Binding-site contacts:
Ligand atom C4 contacts residue GLN56 of chain 1.F at 3.2 Å.
Ligand atom O9 contacts residue ILE58 of chain 1.F at 3.6 Å.
Ligand atom C4 contacts residue LYS91 of chain 1.F at 3.9 Å.
Ligand atom C4 contacts residue GLU51 of chain 1.F at 3.5 Å.
Ligand atom C11 contacts residue GLU11 of chain 1.F at 3.9 Å.
Ligand atom C3 contacts residue LYS91 of chain 1.F at 3.7 Å.
Ligand atom O4 contacts residue GLN56 of chain 1.F at 3.7 Å.
Ligand atom O6 contacts residue TRP88 of chain 1.F at 3.7 Å.
Ligand atom O8 contacts residue TYR12 of chain 1.F at 3.8 Å.
Ligand atom O6 contacts residue ILE58 of chain 1.F at 3.5 Å.
Ligand atom O6 contacts residue HIS57 of chain 1.F at 3.9 Å.
Ligand atom C4 contacts residue GLU11 of chain 1.F at 3.5 Å.
Ligand atom C3 contacts residue HIS13 of chain 1.F at 3.8 Å.
Ligand atom O4 contacts residue HIS13 of chain 1.F at 3.8 Å.
Ligand atom O2 contacts residue HIS13 of chain 1.F at 3.8 Å.
Ligand atom O2 contacts residue ASN14 of chain 1.F at 3.4 Å (h-bond).
Ligand atom C6 contacts residue TYR12 of chain 1.F at 3.8 Å (hydrophobic).
Ligand atom C5 contacts residue TRP88 of chain 1.F at 3.7 Å (hydrophobic).
Ligand atom C7 contacts residue GLY33 of chain 1.G at 3.9 Å.
Ligand atom C4 contacts residue TRP88 of chain 1.F at 3.7 Å (hydrophobic).
Ligand atom O3 contacts residue LYS91 of chain 1.F at 2.8 Å (salt-bridge).
Ligand atom C9 contacts residue GLY33 of chain 1.G at 3.5 Å.
Ligand atom C6 contacts residue TRP88 of chain 1.F at 3.7 Å (hydrophobic).
Ligand atom O4 contacts residue GLN56 of chain 1.F at 3.3 Å.
Ligand atom O4 contacts residue GLU51 of chain 1.F at 2.7 Å (salt-bridge).
Ligand atom O4 contacts residue GLU11 of chain 1.F at 3.6 Å (salt-bridge).
Ligand atom C6 contacts residue GLN56 of chain 1.F at 3.9 Å.
Ligand atom O4 contacts residue LYS91 of chain 1.F at 2.9 Å (salt-bridge).
Ligand atom O6 contacts residue GLN61 of chain 1.F at 2.9 Å (h-bond).
Ligand atom C8 contacts residue ASN14 of chain 1.F at 3.8 Å.
Ligand atom N5 contacts residue TYR12 of chain 1.F at 3.8 Å.
Ligand atom C11 contacts residue TYR12 of chain 1.F at 3.5 Å (hydrophobic).
Ligand atom O1B contacts residue HIS13 of chain 1.F at 2.9 Å (h-bond).
Ligand atom C7 contacts residue TYR12 of chain 1.F at 3.8 Å (hydrophobic).
Ligand atom O1B contacts residue TYR12 of chain 1.F at 3.6 Å.
Ligand atom C6 contacts residue HIS57 of chain 1.F at 3.8 Å.
Ligand atom O5 contacts residue GLN56 of chain 1.F at 3.7 Å.
Ligand atom C5 contacts residue GLU11 of chain 1.F at 3.9 Å.
Ligand atom N5 contacts residue GLU11 of chain 1.F at 3.1 Å (salt-bridge).
Ligand atom C3 contacts residue TRP88 of chain 1.F at 3.7 Å (hydrophobic).

A protein and the small-molecule ligand that binds it are described below.
Small molecule (SMILES): CC(=O)N[C@H]1[C@H](O[C@@H]2[C@H](O[C@]3(C(=O)O)C[C@H](O)[C@@H](NC(C)=O)[C@H]([C@H](O)[C@H](O)CO)O3)[C@@H](O)[C@H](O[C@H]3[C@H](O)[C@@H](O)[C@H](O)O[C@@H]3CO)O[C@@H]2CO)O[C@H](CO)[C@H](O)[C@@H]1O[C@@H]1O[C@H](CO)[C@H](O)[C@H](O)[C@H]1O[C@@H]1O[C@@H](C)[C@@H](O)[C@@H](O)[C@@H]1O

Sequence of chain 1.F:
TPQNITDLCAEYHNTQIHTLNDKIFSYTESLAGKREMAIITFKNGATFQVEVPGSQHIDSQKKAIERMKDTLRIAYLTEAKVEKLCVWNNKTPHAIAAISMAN

Sequence of chain 1.G:
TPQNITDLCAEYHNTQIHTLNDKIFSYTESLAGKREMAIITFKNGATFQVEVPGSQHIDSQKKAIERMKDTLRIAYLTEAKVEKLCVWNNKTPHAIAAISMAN